Sequence of chain 1.B:
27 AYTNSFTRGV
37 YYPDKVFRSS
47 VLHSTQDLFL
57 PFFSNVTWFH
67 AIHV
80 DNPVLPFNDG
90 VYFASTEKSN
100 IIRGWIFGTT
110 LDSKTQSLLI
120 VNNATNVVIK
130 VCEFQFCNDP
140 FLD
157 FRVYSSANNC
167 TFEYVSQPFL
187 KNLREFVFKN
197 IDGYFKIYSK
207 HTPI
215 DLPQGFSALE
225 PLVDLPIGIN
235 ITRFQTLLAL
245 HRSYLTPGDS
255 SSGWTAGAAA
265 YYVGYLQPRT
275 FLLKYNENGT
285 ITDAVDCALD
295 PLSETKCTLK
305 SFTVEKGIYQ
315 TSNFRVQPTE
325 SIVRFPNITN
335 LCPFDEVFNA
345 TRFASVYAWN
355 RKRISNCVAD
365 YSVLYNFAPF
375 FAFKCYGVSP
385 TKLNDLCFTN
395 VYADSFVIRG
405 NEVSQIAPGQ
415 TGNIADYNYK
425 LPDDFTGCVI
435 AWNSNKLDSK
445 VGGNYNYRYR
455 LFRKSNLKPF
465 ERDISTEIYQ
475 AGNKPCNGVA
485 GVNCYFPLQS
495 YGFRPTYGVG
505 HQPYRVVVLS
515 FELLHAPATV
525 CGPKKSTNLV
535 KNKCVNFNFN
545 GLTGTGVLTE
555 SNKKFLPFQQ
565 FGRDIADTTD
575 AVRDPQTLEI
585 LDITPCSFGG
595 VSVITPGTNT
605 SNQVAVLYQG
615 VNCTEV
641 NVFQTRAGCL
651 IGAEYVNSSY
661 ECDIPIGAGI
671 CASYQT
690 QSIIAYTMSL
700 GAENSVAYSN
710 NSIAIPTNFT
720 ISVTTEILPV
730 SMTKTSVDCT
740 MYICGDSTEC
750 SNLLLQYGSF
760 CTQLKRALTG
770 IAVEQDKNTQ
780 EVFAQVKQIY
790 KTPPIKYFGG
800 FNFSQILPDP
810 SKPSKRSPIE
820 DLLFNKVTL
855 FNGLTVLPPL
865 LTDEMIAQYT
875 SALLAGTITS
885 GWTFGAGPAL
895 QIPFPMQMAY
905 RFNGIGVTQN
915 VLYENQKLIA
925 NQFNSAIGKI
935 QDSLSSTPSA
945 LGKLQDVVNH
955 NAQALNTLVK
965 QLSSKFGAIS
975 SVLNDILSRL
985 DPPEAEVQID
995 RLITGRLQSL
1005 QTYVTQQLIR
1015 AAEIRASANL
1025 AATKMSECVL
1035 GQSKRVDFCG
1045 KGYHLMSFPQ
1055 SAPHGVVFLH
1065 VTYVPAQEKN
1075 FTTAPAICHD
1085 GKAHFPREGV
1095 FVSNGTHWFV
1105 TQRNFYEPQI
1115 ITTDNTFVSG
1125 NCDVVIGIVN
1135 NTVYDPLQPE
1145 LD

This small molecule binds to this protein.
Small molecule (SMILES): CC(=O)N[C@@H]1[C@@H](O)[C@H](O)[C@@H](CO)O[C@H]1O

Binding-site contacts:
Ligand atom C1 contacts residue ASN603 of chain 1.B at 3.3 Å.
Ligand atom C3 contacts residue ASN603 of chain 1.B at 4.2 Å.
Ligand atom C7 contacts residue ASN603 of chain 1.B at 3.4 Å.
Ligand atom O5 contacts residue ASN603 of chain 1.B at 3.1 Å (h-bond).
Ligand atom C2 contacts residue ASN603 of chain 1.B at 3.1 Å.
Ligand atom N2 contacts residue ASN603 of chain 1.B at 3.4 Å (h-bond).
Ligand atom C5 contacts residue ASN603 of chain 1.B at 4.0 Å.
Ligand atom C4 contacts residue ASN603 of chain 1.B at 3.9 Å.
Ligand atom O7 contacts residue ASN603 of chain 1.B at 3.1 Å (h-bond).
Ligand atom C6 contacts residue ASN603 of chain 1.B at 4.4 Å.